Sequence of chain 1.G:
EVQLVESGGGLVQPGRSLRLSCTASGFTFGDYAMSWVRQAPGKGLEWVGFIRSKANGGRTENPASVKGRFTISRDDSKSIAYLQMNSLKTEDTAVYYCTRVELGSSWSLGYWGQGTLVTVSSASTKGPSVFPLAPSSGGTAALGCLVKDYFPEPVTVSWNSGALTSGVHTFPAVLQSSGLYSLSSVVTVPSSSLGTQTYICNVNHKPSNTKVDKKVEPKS

Sequence of chain 1.H:
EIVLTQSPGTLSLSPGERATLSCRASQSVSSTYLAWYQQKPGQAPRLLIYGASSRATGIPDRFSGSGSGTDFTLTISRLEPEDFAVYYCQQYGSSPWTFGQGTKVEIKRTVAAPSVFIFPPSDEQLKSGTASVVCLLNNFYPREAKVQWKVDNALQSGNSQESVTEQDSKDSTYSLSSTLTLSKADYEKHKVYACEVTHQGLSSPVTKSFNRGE

Binding-site contacts:
Ligand atom CA contacts residue ARG52 of chain 1.G at 3.8 Å.
Ligand atom O contacts residue ALA33 of chain 1.G at 3.7 Å.
Ligand atom O contacts residue TYR92 of chain 1.H at 3.8 Å.
Ligand atom OD1 contacts residue TRP107 of chain 1.G at 3.4 Å.
Ligand atom CB contacts residue GLY93 of chain 1.H at 3.8 Å.
Ligand atom ND2 contacts residue GLU102 of chain 1.G at 2.8 Å (salt-bridge).
Ligand atom CG contacts residue GLU102 of chain 1.G at 3.7 Å.
Ligand atom C contacts residue ASN56 of chain 1.G at 3.7 Å.
Ligand atom O contacts residue ARG52 of chain 1.G at 3.5 Å.
Ligand atom OD1 contacts residue GLY57 of chain 1.G at 3.5 Å (h-bond).
Ligand atom O contacts residue TRP107 of chain 1.G at 3.3 Å (h-bond).
Ligand atom OD1 contacts residue ASN56 of chain 1.G at 3.6 Å.
Ligand atom CB contacts residue SER95 of chain 1.H at 3.5 Å.
Ligand atom CB contacts residue ASN56 of chain 1.G at 3.5 Å.
Ligand atom CG contacts residue VAL101 of chain 1.G at 3.8 Å (hydrophobic).
Ligand atom CA contacts residue TRP107 of chain 1.G at 3.7 Å (hydrophobic).
Ligand atom CB contacts residue SER94 of chain 1.H at 3.6 Å.
Ligand atom CD contacts residue TRP107 of chain 1.G at 3.4 Å (hydrophobic).
Ligand atom O contacts residue ARG52 of chain 1.G at 2.8 Å (salt-bridge).
Ligand atom O contacts residue ARG52 of chain 1.G at 3.7 Å.
Ligand atom CA contacts residue PHE50 of chain 1.G at 3.8 Å (hydrophobic).
Ligand atom CA contacts residue ASN56 of chain 1.G at 3.4 Å.
Ligand atom CG contacts residue TRP107 of chain 1.G at 3.4 Å (hydrophobic).
Ligand atom O contacts residue GLU61 of chain 1.G at 3.7 Å.
Ligand atom CB contacts residue PHE50 of chain 1.G at 3.6 Å (hydrophobic).
Ligand atom CG contacts residue TRP97 of chain 1.H at 3.7 Å (hydrophobic).
Ligand atom CG contacts residue ASN56 of chain 1.G at 3.5 Å.
Ligand atom O contacts residue PHE50 of chain 1.G at 3.5 Å.
Ligand atom ND2 contacts residue GLY104 of chain 1.G at 3.1 Å (h-bond).
Ligand atom CB contacts residue TRP97 of chain 1.H at 3.7 Å (hydrophobic).
Ligand atom CB contacts residue ARG52 of chain 1.G at 3.8 Å.
Ligand atom CB contacts residue TRP107 of chain 1.G at 3.8 Å (hydrophobic).
Ligand atom ND2 contacts residue TRP107 of chain 1.G at 3.3 Å.
Ligand atom CB contacts residue TYR92 of chain 1.H at 3.8 Å (hydrophobic).
Ligand atom CG contacts residue ARG52 of chain 1.G at 3.8 Å.
Ligand atom CD contacts residue TRP97 of chain 1.H at 3.8 Å (hydrophobic).
Ligand atom O contacts residue ASN56 of chain 1.G at 3.4 Å (h-bond).
Ligand atom CG contacts residue TRP107 of chain 1.G at 3.7 Å (hydrophobic).
Ligand atom O contacts residue TRP97 of chain 1.H at 3.1 Å (h-bond).
Ligand atom OD1 contacts residue GLU102 of chain 1.G at 3.8 Å.

The small molecule below binds the protein below.
Small molecule (SMILES): CC(C)[C@H](NC(=O)[C@H](CC(N)=O)NC(=O)[C@@H]1CCCN1C(=O)[C@H](CC(N)=O)NC(=O)[C@H](C)NC(=O)[C@@H](N)CC(N)=O)C(=O)N[C@@H](CC(=O)O)C(=O)N1CCC[C@H]1C(=O)N[C@H](C=O)CC(N)=O